A small-molecule ligand and the protein it binds are described below.
Small molecule (SMILES): CC1(C)CC(=O)c2c(C(F)(F)F)nn(-c3ccc(C(N)=O)c(NC4CCC(O)CC4)c3)c2C1

Sequence of chain 1.A:
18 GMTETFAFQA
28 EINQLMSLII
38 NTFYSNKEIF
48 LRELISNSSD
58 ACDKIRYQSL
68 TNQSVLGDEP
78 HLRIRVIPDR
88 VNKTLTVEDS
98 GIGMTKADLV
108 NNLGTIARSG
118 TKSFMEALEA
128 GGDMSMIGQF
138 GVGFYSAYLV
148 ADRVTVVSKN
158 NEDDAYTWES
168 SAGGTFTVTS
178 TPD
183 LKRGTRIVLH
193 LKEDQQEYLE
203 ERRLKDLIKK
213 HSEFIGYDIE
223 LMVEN

Binding-site contacts:
Ligand atom C6 contacts residue ASN54 of chain 1.A at 3.9 Å.
Ligand atom C1 contacts residue ILE189 of chain 1.A at 3.6 Å (hydrophobic).
Ligand atom C9 contacts residue MET101 of chain 1.A at 3.3 Å (hydrophobic).
Ligand atom N1 contacts residue THR187 of chain 1.A at 3.6 Å.
Ligand atom C19 contacts residue PHE141 of chain 1.A at 3.8 Å (hydrophobic).
Ligand atom F1 contacts residue ASN109 of chain 1.A at 3.6 Å.
Ligand atom O2 contacts residue ASN54 of chain 1.A at 3.9 Å.
Ligand atom F3 contacts residue ILE113 of chain 1.A at 3.0 Å.
Ligand atom C4 contacts residue LEU110 of chain 1.A at 3.7 Å (hydrophobic).
Ligand atom C16 contacts residue PHE141 of chain 1.A at 3.9 Å (hydrophobic).
Ligand atom F1 contacts residue ILE113 of chain 1.A at 3.4 Å.
Ligand atom C12 contacts residue LYS61 of chain 1.A at 3.6 Å.
Ligand atom C5 contacts residue MET101 of chain 1.A at 3.6 Å (hydrophobic).
Ligand atom N4 contacts residue LEU110 of chain 1.A at 3.4 Å.
Ligand atom C10 contacts residue MET101 of chain 1.A at 3.9 Å (hydrophobic).
Ligand atom C3 contacts residue ASN54 of chain 1.A at 3.7 Å.
Ligand atom C7 contacts residue ASP96 of chain 1.A at 3.8 Å.
Ligand atom C10 contacts residue LEU110 of chain 1.A at 3.7 Å (hydrophobic).
Ligand atom O2 contacts residue ALA58 of chain 1.A at 3.3 Å.
Ligand atom C1 contacts residue ASN54 of chain 1.A at 3.4 Å.
Ligand atom F2 contacts residue VAL139 of chain 1.A at 3.8 Å.
Ligand atom F3 contacts residue GLY138 of chain 1.A at 2.9 Å.
Ligand atom C6 contacts residue MET101 of chain 1.A at 3.7 Å (hydrophobic).
Ligand atom F1 contacts residue ALA114 of chain 1.A at 3.3 Å.
Ligand atom F2 contacts residue TYR142 of chain 1.A at 3.3 Å.
Ligand atom F1 contacts residue LEU110 of chain 1.A at 3.5 Å.
Ligand atom C20 contacts residue TYR142 of chain 1.A at 3.5 Å (hydrophobic).
Ligand atom N1 contacts residue SER55 of chain 1.A at 3.8 Å.
Ligand atom C14 contacts residue LEU110 of chain 1.A at 3.5 Å (hydrophobic).
Ligand atom O1 contacts residue TYR142 of chain 1.A at 2.8 Å (h-bond).
Ligand atom C2 contacts residue ASN54 of chain 1.A at 3.2 Å.
Ligand atom O1 contacts residue ASN109 of chain 1.A at 3.5 Å (h-bond).
Ligand atom N1 contacts residue ASP96 of chain 1.A at 2.9 Å (salt-bridge).
Ligand atom C19 contacts residue TYR142 of chain 1.A at 3.7 Å (hydrophobic).
Ligand atom C4 contacts residue MET101 of chain 1.A at 3.8 Å (hydrophobic).
Ligand atom O2 contacts residue THR187 of chain 1.A at 3.8 Å.
Ligand atom C21 contacts residue TRP165 of chain 1.A at 3.3 Å (hydrophobic).
Ligand atom C2 contacts residue PHE141 of chain 1.A at 3.8 Å (hydrophobic).
Ligand atom C19 contacts residue ASN109 of chain 1.A at 3.4 Å.
Ligand atom N3 contacts residue LEU110 of chain 1.A at 3.6 Å.